Binding-site contacts:
Ligand atom O8 contacts residue ALA146 of chain 2.A at 3.3 Å.
Ligand atom C10 contacts residue TYR250 of chain 1.A at 3.5 Å (hydrophobic).
Ligand atom C9 contacts residue TYR145 of chain 2.A at 4.2 Å (hydrophobic).
Ligand atom N5 contacts residue TYR145 of chain 2.A at 2.6 Å (h-bond).
Ligand atom O1B contacts residue SER147 of chain 2.A at 3.1 Å (h-bond).
Ligand atom C6 contacts residue TYR145 of chain 2.A at 3.4 Å (hydrophobic).
Ligand atom C5 contacts residue TYR145 of chain 2.A at 3.3 Å (hydrophobic).
Ligand atom O1A contacts residue SER147 of chain 2.A at 2.8 Å (h-bond).
Ligand atom O1B contacts residue ASN148 of chain 2.A at 4.3 Å.
Ligand atom C11 contacts residue TYR145 of chain 2.A at 3.7 Å (hydrophobic).
Ligand atom O4 contacts residue PRO252 of chain 1.A at 3.8 Å.
Ligand atom C11 contacts residue TYR250 of chain 1.A at 3.7 Å (hydrophobic).
Ligand atom O4 contacts residue ASN251 of chain 1.A at 4.2 Å.
Ligand atom C10 contacts residue TYR145 of chain 2.A at 3.6 Å (hydrophobic).
Ligand atom O1B contacts residue ALA146 of chain 2.A at 3.2 Å.
Ligand atom O4 contacts residue TYR250 of chain 1.A at 3.4 Å.
Ligand atom C8 contacts residue ALA146 of chain 2.A at 4.4 Å (hydrophobic).
Ligand atom C11 contacts residue ARG143 of chain 2.A at 4.0 Å.
Ligand atom O4 contacts residue TYR145 of chain 2.A at 4.2 Å.
Ligand atom O1A contacts residue ALA146 of chain 2.A at 4.2 Å.
Ligand atom C4 contacts residue PRO252 of chain 1.A at 3.8 Å (hydrophobic).
Ligand atom C7 contacts residue TYR145 of chain 2.A at 3.8 Å (hydrophobic).
Ligand atom C6 contacts residue ALA146 of chain 2.A at 4.2 Å (hydrophobic).
Ligand atom C1 contacts residue PRO252 of chain 1.A at 4.1 Å (hydrophobic).
Ligand atom N5 contacts residue TYR250 of chain 1.A at 4.4 Å.
Ligand atom C1 contacts residue SER147 of chain 2.A at 3.6 Å.
Ligand atom O1A contacts residue PRO252 of chain 1.A at 3.3 Å.
Ligand atom C3 contacts residue PRO252 of chain 1.A at 3.9 Å (hydrophobic).
Ligand atom C1 contacts residue ALA146 of chain 2.A at 3.9 Å (hydrophobic).
Ligand atom C4 contacts residue TYR145 of chain 2.A at 3.6 Å (hydrophobic).
Ligand atom O10 contacts residue TYR250 of chain 1.A at 2.7 Å (h-bond).

Sequence of chain 2.A:
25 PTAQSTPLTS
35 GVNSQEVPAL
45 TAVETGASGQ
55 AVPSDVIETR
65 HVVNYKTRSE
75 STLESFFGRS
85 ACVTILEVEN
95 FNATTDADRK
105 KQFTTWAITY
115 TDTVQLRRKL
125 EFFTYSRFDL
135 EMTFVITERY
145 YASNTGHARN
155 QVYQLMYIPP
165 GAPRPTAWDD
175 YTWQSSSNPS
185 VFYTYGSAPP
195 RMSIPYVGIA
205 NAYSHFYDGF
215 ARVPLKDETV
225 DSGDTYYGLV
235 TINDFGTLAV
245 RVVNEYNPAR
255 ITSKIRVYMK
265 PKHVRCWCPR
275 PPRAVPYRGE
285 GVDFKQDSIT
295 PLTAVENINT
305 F

This small molecule binds to this protein.
Small molecule (SMILES): CC(=O)N[C@H]1[C@H]([C@H](O)[C@H](O)CO)O[C@@](O)(C(=O)O)C[C@@H]1O

Sequence of chain 1.A:
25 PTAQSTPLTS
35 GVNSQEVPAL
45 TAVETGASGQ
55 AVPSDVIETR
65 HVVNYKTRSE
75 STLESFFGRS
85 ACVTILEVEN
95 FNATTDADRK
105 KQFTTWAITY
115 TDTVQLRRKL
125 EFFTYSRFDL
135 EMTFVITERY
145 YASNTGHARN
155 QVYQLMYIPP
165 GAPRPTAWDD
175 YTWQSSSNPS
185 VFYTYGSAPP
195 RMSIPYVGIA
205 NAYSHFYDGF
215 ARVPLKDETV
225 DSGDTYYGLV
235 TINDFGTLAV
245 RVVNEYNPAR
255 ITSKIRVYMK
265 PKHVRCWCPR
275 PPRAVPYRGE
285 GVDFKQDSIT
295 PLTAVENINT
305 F